Sequence of chain 3.A:
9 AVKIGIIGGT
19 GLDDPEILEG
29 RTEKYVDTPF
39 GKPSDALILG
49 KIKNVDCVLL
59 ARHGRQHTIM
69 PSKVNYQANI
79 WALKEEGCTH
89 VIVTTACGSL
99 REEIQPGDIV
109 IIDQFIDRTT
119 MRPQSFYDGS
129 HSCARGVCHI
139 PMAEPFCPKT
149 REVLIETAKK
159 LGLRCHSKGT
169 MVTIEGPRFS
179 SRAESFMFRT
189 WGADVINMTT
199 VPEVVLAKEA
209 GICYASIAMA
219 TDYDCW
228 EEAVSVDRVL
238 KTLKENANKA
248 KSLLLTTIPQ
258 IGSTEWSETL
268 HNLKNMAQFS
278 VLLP

Sequence of chain 2.A:
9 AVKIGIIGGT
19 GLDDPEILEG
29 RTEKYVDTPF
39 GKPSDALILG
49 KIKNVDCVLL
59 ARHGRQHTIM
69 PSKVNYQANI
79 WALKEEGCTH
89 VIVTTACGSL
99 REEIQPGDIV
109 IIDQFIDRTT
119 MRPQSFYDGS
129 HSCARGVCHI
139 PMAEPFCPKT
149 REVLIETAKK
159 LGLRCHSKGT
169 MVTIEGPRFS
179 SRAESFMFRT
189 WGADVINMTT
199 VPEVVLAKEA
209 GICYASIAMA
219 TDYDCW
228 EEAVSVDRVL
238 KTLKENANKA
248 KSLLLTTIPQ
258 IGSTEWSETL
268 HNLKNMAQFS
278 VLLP

A protein and the small-molecule ligand that binds it are described below.
Small molecule (SMILES): CSC[C@H]1N[C@@H](c2c[nH]c3c2N=CNC3N)[C@H](O)[C@@H]1O

Binding-site contacts:
Ligand atom N7 contacts residue CYS95 of chain 3.A at 3.5 Å.
Ligand atom C2' contacts residue PO41 of chain 3.B at 3.5 Å.
Ligand atom N6 contacts residue GLY96 of chain 3.A at 3.5 Å.
Ligand atom N3 contacts residue ILE194 of chain 3.A at 3.8 Å.
Ligand atom S5' contacts residue PHE177 of chain 3.A at 3.7 Å.
Ligand atom C4' contacts residue PO41 of chain 3.B at 3.3 Å.
Ligand atom O2' contacts residue PO41 of chain 3.B at 2.8 Å (h-bond).
Ligand atom N1 contacts residue ILE194 of chain 3.A at 3.8 Å.
Ligand atom C5 contacts residue GLY96 of chain 3.A at 3.6 Å.
Ligand atom C3' contacts residue PO41 of chain 3.B at 3.3 Å.
Ligand atom N6 contacts residue ASP222 of chain 3.A at 3.1 Å (salt-bridge).
Ligand atom C5 contacts residue ASP220 of chain 3.A at 3.8 Å.
Ligand atom C9 contacts residue ALA94 of chain 3.A at 3.6 Å (hydrophobic).
Ligand atom C2 contacts residue MET196 of chain 3.A at 3.7 Å (hydrophobic).
Ligand atom C2 contacts residue ILE194 of chain 3.A at 3.8 Å (hydrophobic).
Ligand atom N7 contacts residue ASP220 of chain 3.A at 2.8 Å (salt-bridge).
Ligand atom N3 contacts residue MET196 of chain 3.A at 3.7 Å.
Ligand atom C4 contacts residue ILE194 of chain 3.A at 3.7 Å (hydrophobic).
Ligand atom O3' contacts residue PO41 of chain 3.B at 2.6 Å (h-bond).
Ligand atom O3' contacts residue PRO69 of chain 3.A at 3.4 Å.
Ligand atom C5 contacts residue ILE194 of chain 3.A at 3.7 Å (hydrophobic).
Ligand atom S5' contacts residue VAL236 of chain 3.A at 3.8 Å.
Ligand atom C8 contacts residue ASP220 of chain 3.A at 3.8 Å.
Ligand atom O3' contacts residue HIS61 of chain 3.A at 3.6 Å.
Ligand atom C1' contacts residue ALA94 of chain 3.A at 3.3 Å (hydrophobic).
Ligand atom O2' contacts residue ASN195 of chain 3.A at 3.5 Å.
Ligand atom C8 contacts residue CYS95 of chain 3.A at 3.7 Å (hydrophobic).
Ligand atom C6 contacts residue ILE194 of chain 3.A at 3.8 Å (hydrophobic).
Ligand atom N3 contacts residue ASN195 of chain 3.A at 3.4 Å.
Ligand atom C5' contacts residue HIS137 of chain 2.A at 3.7 Å.
Ligand atom N6 contacts residue ASP220 of chain 3.A at 2.9 Å (salt-bridge).
Ligand atom N7 contacts residue GLY96 of chain 3.A at 3.5 Å (h-bond).
Ligand atom C1' contacts residue PO41 of chain 3.B at 3.3 Å.
Ligand atom C3' contacts residue MET196 of chain 3.A at 3.7 Å (hydrophobic).
Ligand atom O2' contacts residue MET196 of chain 3.A at 2.8 Å (h-bond).
Ligand atom N1 contacts residue PHE177 of chain 3.A at 3.7 Å.
Ligand atom N7 contacts residue THR219 of chain 3.A at 3.7 Å.
Ligand atom C8 contacts residue THR219 of chain 3.A at 3.7 Å.
Ligand atom C2' contacts residue MET196 of chain 3.A at 3.6 Å (hydrophobic).
Ligand atom N4' contacts residue PO41 of chain 3.B at 3.0 Å (h-bond).